Sequence of chain 1.A:
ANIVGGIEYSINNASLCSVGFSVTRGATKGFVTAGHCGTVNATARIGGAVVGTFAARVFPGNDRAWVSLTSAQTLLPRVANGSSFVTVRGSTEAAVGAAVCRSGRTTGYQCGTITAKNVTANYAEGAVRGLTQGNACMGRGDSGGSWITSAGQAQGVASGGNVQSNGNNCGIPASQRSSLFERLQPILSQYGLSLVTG

Binding-site contacts:
Ligand atom B contacts residue SER143 of chain 1.A at 1.6 Å.
Ligand atom CA contacts residue TYR123 of chain 1.A at 3.6 Å (hydrophobic).
Ligand atom C contacts residue TYR123 of chain 1.A at 3.3 Å (hydrophobic).
Ligand atom O contacts residue ASN122 of chain 1.A at 3.8 Å.
Ligand atom O2 contacts residue SER143 of chain 1.A at 2.3 Å (h-bond).
Ligand atom O1 contacts residue GLY141 of chain 1.A at 2.5 Å (h-bond).
Ligand atom CE2 contacts residue VAL163 of chain 1.A at 3.7 Å (hydrophobic).
Ligand atom N contacts residue SER159 of chain 1.A at 3.1 Å (h-bond).
Ligand atom CB contacts residue GLY139 of chain 1.A at 3.5 Å.
Ligand atom C contacts residue SER159 of chain 1.A at 3.8 Å.
Ligand atom C contacts residue GLY161 of chain 1.A at 3.8 Å.
Ligand atom CA contacts residue SER159 of chain 1.A at 3.5 Å.
Ligand atom CA contacts residue SER143 of chain 1.A at 2.4 Å.
Ligand atom O1 contacts residue ARG140 of chain 1.A at 3.6 Å.
Ligand atom CD1 contacts residue GLY139 of chain 1.A at 3.3 Å.
Ligand atom N contacts residue TYR123 of chain 1.A at 3.5 Å.
Ligand atom N contacts residue TYR123 of chain 1.A at 3.7 Å.
Ligand atom O contacts residue GLY161 of chain 1.A at 3.1 Å (h-bond).
Ligand atom CE2 contacts residue GLY161 of chain 1.A at 3.5 Å.
Ligand atom CD contacts residue TYR123 of chain 1.A at 3.7 Å (hydrophobic).
Ligand atom B contacts residue HIS36 of chain 1.A at 3.5 Å.
Ligand atom CZ contacts residue VAL163 of chain 1.A at 3.7 Å (hydrophobic).
Ligand atom O1 contacts residue ASP142 of chain 1.A at 3.4 Å (salt-bridge).
Ligand atom O contacts residue GLY160 of chain 1.A at 3.3 Å.
Ligand atom N contacts residue GLY161 of chain 1.A at 3.1 Å (h-bond).
Ligand atom CD1 contacts residue MET138 of chain 1.A at 3.5 Å (hydrophobic).
Ligand atom O contacts residue TYR123 of chain 1.A at 3.2 Å.
Ligand atom N contacts residue SER143 of chain 1.A at 2.8 Å (h-bond).
Ligand atom CB contacts residue HIS36 of chain 1.A at 3.6 Å.
Ligand atom N contacts residue HIS36 of chain 1.A at 3.6 Å.
Ligand atom CB contacts residue SER143 of chain 1.A at 3.0 Å.
Ligand atom CG contacts residue TYR123 of chain 1.A at 3.8 Å (hydrophobic).
Ligand atom CE1 contacts residue MET138 of chain 1.A at 3.5 Å (hydrophobic).
Ligand atom O2 contacts residue HIS36 of chain 1.A at 2.6 Å (h-bond).
Ligand atom CE1 contacts residue GLY139 of chain 1.A at 3.8 Å.
Ligand atom O1 contacts residue SER143 of chain 1.A at 2.6 Å (h-bond).
Ligand atom CG contacts residue GLY139 of chain 1.A at 3.6 Å.
Ligand atom CZ contacts residue GLY161 of chain 1.A at 3.7 Å.
Ligand atom CA contacts residue GLY161 of chain 1.A at 3.5 Å.
Ligand atom CB contacts residue TYR123 of chain 1.A at 3.6 Å (hydrophobic).

The protein below binds the small molecule below.
Small molecule (SMILES): C[C@H](N)C(=O)N[C@@H](C)C(=O)N1CCC[C@H]1C(=O)N[C@@H](Cc1ccccc1)B(O)O